Sequence of chain 39.E:
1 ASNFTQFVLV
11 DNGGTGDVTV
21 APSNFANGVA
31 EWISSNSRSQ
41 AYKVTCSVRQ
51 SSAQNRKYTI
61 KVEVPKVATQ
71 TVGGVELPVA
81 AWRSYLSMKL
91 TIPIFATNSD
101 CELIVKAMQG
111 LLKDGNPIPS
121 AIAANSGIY

This protein binds this small molecule.
Small molecule (SMILES): Nc1nc(=O)c2ncn([C@@H]3O[C@H](CO[P](=O)(O)O[C@H]4[C@@H](O)[C@H](n5cnc6c(N)ncnc65)O[C@@H]4CO[P](=O)(O)O[C@@H]4[C@@H](O)[C@H](n5cnc6c(N)ncnc65)O[C@@H]4COP(=O)=O)[C@@H](O)[C@H]3O)c2[nH]1

Binding-site contacts:
Ligand atom OP2 contacts residue LYS43 of chain 39.E at 2.7 Å (salt-bridge).
Ligand atom N6 contacts residue THR59 of chain 39.E at 2.8 Å (h-bond).
Ligand atom C6 contacts residue LYS61 of chain 39.E at 3.8 Å.
Ligand atom OP1 contacts residue TYR85 of chain 39.E at 3.5 Å (h-bond).
Ligand atom C8 contacts residue THR45 of chain 39.E at 3.8 Å.
Ligand atom N9 contacts residue LYS61 of chain 39.E at 3.7 Å.
Ligand atom C6 contacts residue SER47 of chain 39.E at 3.9 Å.
Ligand atom OP2 contacts residue GLU63 of chain 39.E at 3.6 Å (salt-bridge).
Ligand atom C5' contacts residue TYR85 of chain 39.E at 4.0 Å (hydrophobic).
Ligand atom N6 contacts residue THR45 of chain 39.E at 2.5 Å (h-bond).
Ligand atom C6 contacts residue THR45 of chain 39.E at 3.1 Å.
Ligand atom C5 contacts residue LYS61 of chain 39.E at 3.7 Å.
Ligand atom N6 contacts residue SER47 of chain 39.E at 4.1 Å.
Ligand atom P contacts residue LYS43 of chain 39.E at 3.2 Å.
Ligand atom OP1 contacts residue LYS43 of chain 39.E at 2.9 Å (salt-bridge).
Ligand atom N6 contacts residue THR91 of chain 20.E at 3.5 Å (h-bond).
Ligand atom C8 contacts residue TYR85 of chain 39.E at 3.8 Å (hydrophobic).
Ligand atom C5 contacts residue THR45 of chain 39.E at 3.1 Å.
Ligand atom N1 contacts residue THR59 of chain 39.E at 3.5 Å.
Ligand atom N6 contacts residue TYR85 of chain 39.E at 3.4 Å.
Ligand atom C5 contacts residue VAL29 of chain 39.E at 4.0 Å (hydrophobic).
Ligand atom N7 contacts residue TYR85 of chain 39.E at 3.7 Å.
Ligand atom O6 contacts residue LYS61 of chain 39.E at 3.0 Å (salt-bridge).
Ligand atom C6 contacts residue VAL29 of chain 39.E at 4.1 Å (hydrophobic).
Ligand atom C6 contacts residue TYR85 of chain 39.E at 3.4 Å (hydrophobic).
Ligand atom C6 contacts residue THR59 of chain 39.E at 3.6 Å.
Ligand atom N1 contacts residue SER47 of chain 39.E at 2.9 Å (h-bond).
Ligand atom N6 contacts residue LYS61 of chain 39.E at 4.1 Å.
Ligand atom C5 contacts residue TYR85 of chain 39.E at 3.5 Å (hydrophobic).
Ligand atom P contacts residue TYR85 of chain 39.E at 3.7 Å.
Ligand atom C4 contacts residue LYS61 of chain 39.E at 3.7 Å.
Ligand atom N1 contacts residue TYR85 of chain 39.E at 3.5 Å.
Ligand atom C2 contacts residue THR59 of chain 39.E at 4.1 Å.
Ligand atom C8 contacts residue LYS61 of chain 39.E at 3.7 Å.
Ligand atom N6 contacts residue CYS46 of chain 39.E at 3.4 Å (h-bond).
Ligand atom N7 contacts residue THR45 of chain 39.E at 2.5 Å (h-bond).
Ligand atom C4 contacts residue TYR85 of chain 39.E at 3.8 Å (hydrophobic).
Ligand atom C2 contacts residue SER47 of chain 39.E at 3.4 Å.
Ligand atom N7 contacts residue LYS61 of chain 39.E at 3.7 Å.
Ligand atom N9 contacts residue TYR85 of chain 39.E at 4.0 Å.

Sequence of chain 20.E:
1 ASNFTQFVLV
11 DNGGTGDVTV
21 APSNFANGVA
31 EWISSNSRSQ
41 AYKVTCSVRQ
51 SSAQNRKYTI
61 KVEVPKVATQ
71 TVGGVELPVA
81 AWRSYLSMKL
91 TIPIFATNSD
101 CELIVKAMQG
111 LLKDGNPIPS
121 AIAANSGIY